This small molecule binds to this protein.
Small molecule (SMILES): CC(=O)N[C@H]1CO[C@H](CO)[C@@H](O)[C@@H]1O[C@@H]1O[C@@H](C)[C@@H](O)[C@@H](O)[C@@H]1O

Binding-site contacts:
Ligand atom C7 contacts residue ASN219 of chain 1.A at 3.1 Å.
Ligand atom C2 contacts residue ASN219 of chain 1.A at 2.4 Å.
Ligand atom C4 contacts residue ASN219 of chain 1.A at 4.2 Å.
Ligand atom O5 contacts residue ASN219 of chain 1.A at 2.4 Å (h-bond).
Ligand atom C8 contacts residue GLN217 of chain 1.A at 2.8 Å.
Ligand atom O5 contacts residue PHE80 of chain 1.A at 3.9 Å.
Ligand atom O5 contacts residue ARG82 of chain 1.A at 4.2 Å.
Ligand atom C2 contacts residue ARG82 of chain 1.A at 4.1 Å.
Ligand atom O7 contacts residue ASN219 of chain 1.A at 3.7 Å.
Ligand atom C6 contacts residue PHE80 of chain 1.A at 4.0 Å (hydrophobic).
Ligand atom C1 contacts residue ASN219 of chain 1.A at 1.4 Å.
Ligand atom C8 contacts residue PRO83 of chain 1.A at 3.7 Å (hydrophobic).
Ligand atom C8 contacts residue ASN219 of chain 1.A at 3.6 Å.
Ligand atom C5 contacts residue ASN219 of chain 1.A at 3.7 Å.
Ligand atom O6 contacts residue PHE80 of chain 1.A at 4.1 Å.
Ligand atom C7 contacts residue ARG82 of chain 1.A at 4.2 Å.
Ligand atom O7 contacts residue PRO83 of chain 1.A at 3.5 Å.
Ligand atom C7 contacts residue GLN217 of chain 1.A at 4.2 Å.
Ligand atom C3 contacts residue ASN219 of chain 1.A at 3.8 Å.
Ligand atom N2 contacts residue ASN219 of chain 1.A at 2.9 Å (h-bond).
Ligand atom C7 contacts residue PRO83 of chain 1.A at 3.8 Å (hydrophobic).
Ligand atom C1 contacts residue ARG82 of chain 1.A at 3.9 Å.
Ligand atom O7 contacts residue ARG82 of chain 1.A at 3.8 Å.

Sequence of chain 1.A:
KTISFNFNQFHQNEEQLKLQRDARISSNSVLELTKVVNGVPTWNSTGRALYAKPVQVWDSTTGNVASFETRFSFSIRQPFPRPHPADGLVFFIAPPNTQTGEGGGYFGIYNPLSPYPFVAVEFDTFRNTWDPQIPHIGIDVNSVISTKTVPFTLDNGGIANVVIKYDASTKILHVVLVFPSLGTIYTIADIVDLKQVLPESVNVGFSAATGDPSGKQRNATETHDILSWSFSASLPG